This protein binds this small molecule.
Small molecule (SMILES): CC(C)(C)c1ccc(CC=O)cc1

Sequence of chain 1.B:
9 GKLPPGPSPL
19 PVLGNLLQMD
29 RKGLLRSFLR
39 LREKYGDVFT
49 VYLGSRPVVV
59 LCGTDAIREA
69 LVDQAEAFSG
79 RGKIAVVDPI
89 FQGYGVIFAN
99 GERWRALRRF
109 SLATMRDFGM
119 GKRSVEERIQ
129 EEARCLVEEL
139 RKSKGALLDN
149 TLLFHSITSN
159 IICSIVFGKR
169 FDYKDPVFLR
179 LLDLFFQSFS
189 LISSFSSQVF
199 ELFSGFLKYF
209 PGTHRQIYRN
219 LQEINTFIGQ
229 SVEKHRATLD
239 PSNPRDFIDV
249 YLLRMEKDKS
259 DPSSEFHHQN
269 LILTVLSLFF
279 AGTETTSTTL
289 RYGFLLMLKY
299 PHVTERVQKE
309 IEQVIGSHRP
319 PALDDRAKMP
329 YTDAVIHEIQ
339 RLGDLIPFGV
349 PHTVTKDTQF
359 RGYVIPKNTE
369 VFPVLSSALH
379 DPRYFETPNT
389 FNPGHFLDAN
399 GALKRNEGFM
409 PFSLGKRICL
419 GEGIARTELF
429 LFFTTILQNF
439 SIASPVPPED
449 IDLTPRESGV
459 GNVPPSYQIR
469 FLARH

Binding-site contacts:
Ligand atom C11 contacts residue TRP102 of chain 1.B at 4.5 Å (hydrophobic).
Ligand atom C3 contacts residue PHE198 of chain 1.C at 3.8 Å (hydrophobic).
Ligand atom C12 contacts residue VAL348 of chain 1.B at 4.2 Å (hydrophobic).
Ligand atom C10 contacts residue PHE198 of chain 1.C at 3.7 Å (hydrophobic).
Ligand atom C8 contacts residue THR283 of chain 1.B at 4.4 Å.
Ligand atom C10 contacts residue SER202 of chain 1.C at 4.1 Å.
Ligand atom C2 contacts residue THR283 of chain 1.B at 2.6 Å.
Ligand atom O1 contacts residue ALA279 of chain 1.B at 2.5 Å (h-bond).
Ligand atom C8 contacts residue PHE198 of chain 1.C at 4.3 Å (hydrophobic).
Ligand atom C8 contacts residue ALA279 of chain 1.B at 3.5 Å (hydrophobic).
Ligand atom C3 contacts residue ALA279 of chain 1.B at 3.2 Å (hydrophobic).
Ligand atom C2 contacts residue ILE344 of chain 1.B at 4.2 Å (hydrophobic).
Ligand atom C8 contacts residue ILE344 of chain 1.B at 3.9 Å (hydrophobic).
Ligand atom C7 contacts residue PHE198 of chain 1.C at 4.3 Å (hydrophobic).
Ligand atom C11 contacts residue SER275 of chain 1.B at 4.3 Å.
Ligand atom O1 contacts residue GLY280 of chain 1.B at 4.2 Å.
Ligand atom C6 contacts residue ALA279 of chain 1.B at 3.4 Å (hydrophobic).
Ligand atom O1 contacts residue THR283 of chain 1.B at 2.4 Å (h-bond).
Ligand atom O1 contacts residue ILE344 of chain 1.B at 3.8 Å.
Ligand atom C2 contacts residue PHE198 of chain 1.C at 4.5 Å (hydrophobic).
Ligand atom C10 contacts residue PHE201 of chain 1.C at 3.4 Å (hydrophobic).
Ligand atom C1 contacts residue ILE344 of chain 1.B at 3.9 Å (hydrophobic).
Ligand atom C4 contacts residue ALA279 of chain 1.B at 3.0 Å (hydrophobic).
Ligand atom C11 contacts residue ALA279 of chain 1.B at 3.9 Å (hydrophobic).
Ligand atom C1 contacts residue THR283 of chain 1.B at 1.5 Å.
Ligand atom C11 contacts residue HEM1 of chain 1.M at 3.8 Å.
Ligand atom C8 contacts residue HEM1 of chain 1.M at 4.2 Å.
Ligand atom C3 contacts residue THR283 of chain 1.B at 3.9 Å.
Ligand atom C6 contacts residue PHE198 of chain 1.C at 3.8 Å (hydrophobic).
Ligand atom C7 contacts residue HEM1 of chain 1.M at 3.9 Å.
Ligand atom C1 contacts residue ALA279 of chain 1.B at 2.5 Å (hydrophobic).
Ligand atom C2 contacts residue ALA279 of chain 1.B at 3.3 Å (hydrophobic).
Ligand atom C5 contacts residue ALA279 of chain 1.B at 3.1 Å (hydrophobic).
Ligand atom C12 contacts residue ARG79 of chain 1.B at 4.3 Å.
Ligand atom O1 contacts residue HEM1 of chain 1.M at 3.4 Å (h-bond).
Ligand atom C7 contacts residue ALA279 of chain 1.B at 3.6 Å (hydrophobic).
Ligand atom C12 contacts residue HEM1 of chain 1.M at 3.8 Å.
Ligand atom C5 contacts residue PHE198 of chain 1.C at 3.2 Å (hydrophobic).
Ligand atom C4 contacts residue PHE198 of chain 1.C at 3.2 Å (hydrophobic).
Ligand atom C9 contacts residue ALA279 of chain 1.B at 4.3 Å (hydrophobic).

Sequence of chain 1.C:
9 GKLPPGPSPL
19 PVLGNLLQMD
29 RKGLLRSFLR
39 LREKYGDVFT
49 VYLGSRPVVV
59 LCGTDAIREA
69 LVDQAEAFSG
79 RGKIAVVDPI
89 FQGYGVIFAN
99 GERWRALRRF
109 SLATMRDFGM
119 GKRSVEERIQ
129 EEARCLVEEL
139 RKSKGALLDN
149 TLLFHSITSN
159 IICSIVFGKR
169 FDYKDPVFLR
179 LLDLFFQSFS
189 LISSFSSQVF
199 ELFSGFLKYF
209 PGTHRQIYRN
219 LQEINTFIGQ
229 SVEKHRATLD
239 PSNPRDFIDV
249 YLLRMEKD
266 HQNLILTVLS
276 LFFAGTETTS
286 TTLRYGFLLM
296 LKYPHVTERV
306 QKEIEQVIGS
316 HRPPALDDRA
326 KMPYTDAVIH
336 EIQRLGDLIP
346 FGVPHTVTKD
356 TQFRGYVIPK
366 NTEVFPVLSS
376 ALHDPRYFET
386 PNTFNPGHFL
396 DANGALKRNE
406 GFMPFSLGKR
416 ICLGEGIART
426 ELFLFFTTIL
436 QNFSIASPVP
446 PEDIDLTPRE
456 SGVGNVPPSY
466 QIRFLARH